Binding-site contacts:
Ligand atom C02 contacts residue ASN47 of chain 2.A at 3.8 Å.
Ligand atom C04 contacts residue ASN47 of chain 2.A at 4.1 Å.
Ligand atom N19 contacts residue ASP220 of chain 2.A at 3.8 Å.
Ligand atom C12 contacts residue GLU44 of chain 2.A at 3.7 Å.
Ligand atom S01 contacts residue ASN47 of chain 2.A at 3.8 Å.
Ligand atom C15 contacts residue ASN47 of chain 2.A at 3.8 Å.
Ligand atom C10 contacts residue GLU44 of chain 2.A at 3.5 Å.
Ligand atom C04 contacts residue GLU44 of chain 2.A at 4.1 Å.
Ligand atom C10 contacts residue ASN47 of chain 2.A at 4.0 Å.
Ligand atom N07 contacts residue GLU19 of chain 2.A at 2.7 Å (salt-bridge).
Ligand atom N08 contacts residue GLU19 of chain 2.A at 2.8 Å (salt-bridge).
Ligand atom C11 contacts residue GLU44 of chain 2.A at 3.6 Å.
Ligand atom C05 contacts residue ASN47 of chain 2.A at 4.0 Å.
Ligand atom C06 contacts residue GLU19 of chain 2.A at 3.6 Å.
Ligand atom C06 contacts residue LEU48 of chain 2.A at 4.2 Å (hydrophobic).
Ligand atom C03 contacts residue ASN47 of chain 2.A at 4.0 Å.
Ligand atom C03 contacts residue GLU44 of chain 2.A at 4.4 Å.
Ligand atom N07 contacts residue VAL51 of chain 2.A at 4.1 Å.
Ligand atom N08 contacts residue LEU48 of chain 2.A at 3.2 Å.
Ligand atom C13 contacts residue GLU44 of chain 2.A at 3.8 Å.
Ligand atom C09 contacts residue GLU44 of chain 2.A at 3.9 Å.
Ligand atom C18 contacts residue ASP220 of chain 2.A at 3.7 Å.
Ligand atom C14 contacts residue GLU44 of chain 2.A at 3.7 Å.
Ligand atom C11 contacts residue CYS43 of chain 2.A at 3.9 Å (hydrophobic).
Ligand atom C10 contacts residue CYS43 of chain 2.A at 4.2 Å (hydrophobic).

Sequence of chain 2.A:
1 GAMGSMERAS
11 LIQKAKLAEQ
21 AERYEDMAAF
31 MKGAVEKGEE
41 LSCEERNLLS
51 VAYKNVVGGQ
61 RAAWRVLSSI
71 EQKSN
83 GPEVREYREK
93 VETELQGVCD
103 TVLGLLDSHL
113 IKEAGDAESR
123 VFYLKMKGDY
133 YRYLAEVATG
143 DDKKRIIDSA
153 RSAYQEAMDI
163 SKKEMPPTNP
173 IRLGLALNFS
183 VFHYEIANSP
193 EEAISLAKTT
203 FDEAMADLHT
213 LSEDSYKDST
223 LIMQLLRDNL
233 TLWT

This protein binds this small molecule.
Small molecule (SMILES): [H]/N=C(\N)c1cc(-c2ccccc2)c(CC2CCNCC2)s1